Sequence of chain 22.C:
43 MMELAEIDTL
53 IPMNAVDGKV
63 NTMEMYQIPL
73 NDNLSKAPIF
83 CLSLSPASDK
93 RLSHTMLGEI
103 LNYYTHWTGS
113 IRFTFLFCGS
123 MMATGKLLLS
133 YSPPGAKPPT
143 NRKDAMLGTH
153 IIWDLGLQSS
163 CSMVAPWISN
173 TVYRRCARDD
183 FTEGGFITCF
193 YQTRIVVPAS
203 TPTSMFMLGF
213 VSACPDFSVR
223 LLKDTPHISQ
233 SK

Binding-site contacts:
Ligand atom NE contacts residue SER86 of chain 23.A at 3.6 Å.
Ligand atom CZ contacts residue PHE100 of chain 23.A at 4.1 Å (hydrophobic).
Ligand atom NH1 contacts residue THR88 of chain 23.A at 3.8 Å.
Ligand atom NH2 contacts residue LYS97 of chain 23.A at 3.6 Å (salt-bridge).
Ligand atom CD1 contacts residue ILE84 of chain 23.A at 4.0 Å (hydrophobic).
Ligand atom CD contacts residue ASN101 of chain 23.A at 3.2 Å.
Ligand atom CD2 contacts residue ILE84 of chain 23.A at 3.9 Å (hydrophobic).
Ligand atom CA contacts residue SER233 of chain 22.C at 3.6 Å.
Ligand atom NH1 contacts residue LEU87 of chain 23.A at 3.9 Å.
Ligand atom NE contacts residue ASN101 of chain 23.A at 3.0 Å (h-bond).
Ligand atom CG contacts residue SER86 of chain 23.A at 4.2 Å.
Ligand atom CB contacts residue LYS234 of chain 22.C at 3.9 Å.
Ligand atom O contacts residue LYS98 of chain 23.A at 3.8 Å.
Ligand atom C contacts residue SER86 of chain 23.A at 3.6 Å.
Ligand atom CZ contacts residue LYS98 of chain 23.A at 3.7 Å.
Ligand atom CA contacts residue SER86 of chain 23.A at 4.0 Å.
Ligand atom C contacts residue LYS98 of chain 23.A at 3.7 Å.
Ligand atom N contacts residue SER233 of chain 22.C at 3.0 Å (h-bond).
Ligand atom C contacts residue LYS234 of chain 22.C at 3.0 Å.
Ligand atom CZ contacts residue ASN101 of chain 23.A at 3.7 Å.
Ligand atom O contacts residue LYS234 of chain 22.C at 3.4 Å.
Ligand atom NH2 contacts residue LYS98 of chain 23.A at 2.7 Å (salt-bridge).
Ligand atom CB contacts residue SER86 of chain 23.A at 3.9 Å.
Ligand atom NH2 contacts residue LEU87 of chain 23.A at 3.9 Å.
Ligand atom NH2 contacts residue PHE100 of chain 23.A at 2.8 Å (h-bond).
Ligand atom O contacts residue THR88 of chain 23.A at 3.7 Å.
Ligand atom CA contacts residue LYS234 of chain 22.C at 2.5 Å.
Ligand atom N contacts residue SER86 of chain 23.A at 4.0 Å.
Ligand atom N contacts residue LYS234 of chain 22.C at 3.6 Å.
Ligand atom N contacts residue LYS234 of chain 22.C at 1.5 Å.
Ligand atom O contacts residue SER86 of chain 23.A at 2.8 Å (h-bond).
Ligand atom NH1 contacts residue SER86 of chain 23.A at 3.4 Å (h-bond).
Ligand atom NH2 contacts residue ASN101 of chain 23.A at 3.7 Å.
Ligand atom NH2 contacts residue SER86 of chain 23.A at 3.5 Å (h-bond).
Ligand atom CZ contacts residue LEU87 of chain 23.A at 4.2 Å (hydrophobic).
Ligand atom CD contacts residue SER86 of chain 23.A at 3.5 Å.
Ligand atom CZ contacts residue SER86 of chain 23.A at 3.2 Å.
Ligand atom C contacts residue THR88 of chain 23.A at 4.2 Å.
Ligand atom NH1 contacts residue LYS98 of chain 23.A at 3.7 Å.
Ligand atom CB contacts residue SER233 of chain 22.C at 4.1 Å.

A small-molecule ligand and the protein it binds are described below.
Small molecule (SMILES): CC[C@H](C)[C@H](NC(=O)[C@@H](N)CC(C)C)C(=O)NCC(=O)N[C@@H](CCCN=C(N)N)C(=O)N[C@H](C=O)[C@@H](C)O

Sequence of chain 23.A:
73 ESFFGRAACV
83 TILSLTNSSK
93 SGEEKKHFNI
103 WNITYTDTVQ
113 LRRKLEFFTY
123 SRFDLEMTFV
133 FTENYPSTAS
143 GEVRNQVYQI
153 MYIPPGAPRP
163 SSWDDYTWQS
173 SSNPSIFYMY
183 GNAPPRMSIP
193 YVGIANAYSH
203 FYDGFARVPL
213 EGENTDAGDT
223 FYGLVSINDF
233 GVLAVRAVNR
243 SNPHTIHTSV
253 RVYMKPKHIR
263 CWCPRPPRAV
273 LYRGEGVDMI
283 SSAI